The small molecule below binds the protein below.
Small molecule (SMILES): CC(=O)N[C@@H]1[C@@H](O)[C@H](O)[C@@H](CO)O[C@H]1O

Sequence of chain 1.F:
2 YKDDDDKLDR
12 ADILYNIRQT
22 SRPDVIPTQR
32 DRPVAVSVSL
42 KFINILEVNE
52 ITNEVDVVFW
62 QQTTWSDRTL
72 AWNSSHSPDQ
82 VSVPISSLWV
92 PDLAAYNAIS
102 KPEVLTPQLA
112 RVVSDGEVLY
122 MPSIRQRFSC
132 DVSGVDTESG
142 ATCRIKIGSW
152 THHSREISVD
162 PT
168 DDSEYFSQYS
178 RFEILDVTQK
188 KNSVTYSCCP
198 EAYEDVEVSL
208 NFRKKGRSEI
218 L

Binding-site contacts:
Ligand atom C1 contacts residue ASN74 of chain 1.F at 1.4 Å.
Ligand atom C6 contacts residue SER76 of chain 1.F at 4.1 Å.
Ligand atom O7 contacts residue ASN74 of chain 1.F at 3.5 Å (h-bond).
Ligand atom C5 contacts residue ASN74 of chain 1.F at 3.7 Å.
Ligand atom O6 contacts residue HIS77 of chain 1.F at 3.9 Å.
Ligand atom C2 contacts residue ASN74 of chain 1.F at 2.4 Å.
Ligand atom C1 contacts residue SER76 of chain 1.F at 3.6 Å.
Ligand atom C6 contacts residue HIS77 of chain 1.F at 3.5 Å.
Ligand atom O5 contacts residue SER76 of chain 1.F at 3.7 Å.
Ligand atom C7 contacts residue ASN74 of chain 1.F at 3.4 Å.
Ligand atom C8 contacts residue ASN74 of chain 1.F at 4.5 Å.
Ligand atom N2 contacts residue ASN74 of chain 1.F at 2.9 Å (h-bond).
Ligand atom O5 contacts residue ASN74 of chain 1.F at 2.4 Å (h-bond).
Ligand atom C5 contacts residue SER76 of chain 1.F at 3.8 Å.
Ligand atom O7 contacts residue SER76 of chain 1.F at 4.1 Å.
Ligand atom C3 contacts residue ASN74 of chain 1.F at 3.8 Å.
Ligand atom C4 contacts residue ASN74 of chain 1.F at 4.2 Å.